Sequence of chain 31.A:
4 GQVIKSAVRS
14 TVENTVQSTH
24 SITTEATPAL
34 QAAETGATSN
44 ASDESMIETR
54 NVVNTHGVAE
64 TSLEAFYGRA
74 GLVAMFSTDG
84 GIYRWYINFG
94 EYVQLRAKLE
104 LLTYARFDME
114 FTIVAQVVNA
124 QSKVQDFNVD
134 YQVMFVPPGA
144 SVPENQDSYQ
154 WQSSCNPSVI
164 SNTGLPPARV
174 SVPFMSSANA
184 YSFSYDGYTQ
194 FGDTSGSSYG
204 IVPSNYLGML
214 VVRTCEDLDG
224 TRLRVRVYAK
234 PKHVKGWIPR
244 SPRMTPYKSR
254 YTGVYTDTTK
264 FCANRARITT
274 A

Binding-site contacts:
Ligand atom O contacts residue CYS1 of chain 31.E at 3.7 Å.
Ligand atom CA contacts residue CYS1 of chain 31.E at 2.4 Å (hydrophobic).
Ligand atom N contacts residue PHE264 of chain 31.A at 3.5 Å (h-bond).
Ligand atom N contacts residue MET247 of chain 31.A at 3.8 Å.
Ligand atom C contacts residue MET247 of chain 31.A at 3.9 Å (hydrophobic).
Ligand atom C contacts residue PHE264 of chain 31.A at 3.8 Å (hydrophobic).
Ligand atom O contacts residue PHE264 of chain 31.A at 3.9 Å.
Ligand atom N contacts residue CYS1 of chain 31.E at 1.3 Å.
Ligand atom O contacts residue GLN95 of chain 31.C at 3.3 Å (h-bond).
Ligand atom C contacts residue GLN95 of chain 31.C at 3.1 Å.
Ligand atom C contacts residue CYS1 of chain 31.E at 2.8 Å (hydrophobic).
Ligand atom CA contacts residue CYS265 of chain 31.A at 4.4 Å (hydrophobic).
Ligand atom CA contacts residue MET247 of chain 31.A at 4.1 Å (hydrophobic).
Ligand atom O contacts residue SER96 of chain 31.C at 3.6 Å.
Ligand atom OXT contacts residue GLN95 of chain 31.C at 2.7 Å (h-bond).
Ligand atom C contacts residue ASP235 of chain 31.C at 4.0 Å.
Ligand atom CA contacts residue GLN95 of chain 31.C at 4.2 Å.
Ligand atom OXT contacts residue ASP235 of chain 31.C at 2.9 Å (salt-bridge).
Ligand atom OXT contacts residue PHE264 of chain 31.A at 4.2 Å.
Ligand atom CA contacts residue PHE264 of chain 31.A at 3.1 Å (hydrophobic).
Ligand atom O contacts residue ASP235 of chain 31.C at 4.5 Å.
Ligand atom O contacts residue MET247 of chain 31.A at 3.4 Å (h-bond).
Ligand atom OXT contacts residue CYS1 of chain 31.E at 2.7 Å (h-bond).

The small molecule below binds the protein below.
Small molecule (SMILES): NCC(=O)O

Sequence of chain 31.C:
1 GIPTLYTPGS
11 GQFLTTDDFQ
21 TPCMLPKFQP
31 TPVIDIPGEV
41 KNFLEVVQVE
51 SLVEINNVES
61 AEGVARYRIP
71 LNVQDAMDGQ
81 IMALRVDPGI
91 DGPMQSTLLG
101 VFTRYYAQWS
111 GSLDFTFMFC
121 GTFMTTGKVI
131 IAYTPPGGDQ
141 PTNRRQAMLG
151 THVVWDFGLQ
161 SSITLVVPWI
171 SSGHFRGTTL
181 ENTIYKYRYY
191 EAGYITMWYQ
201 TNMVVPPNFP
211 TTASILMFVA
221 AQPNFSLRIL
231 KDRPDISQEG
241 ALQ